This protein binds this small molecule.
Small molecule (SMILES): Fc1ccc([C@@H]2CCNC[C@H]2COc2ccc3c(c2)OCO3)cc1

Binding-site contacts:
Ligand atom OAQ contacts residue VAL411 of chain 1.A at 4.3 Å.
Ligand atom CAU contacts residue PRO221 of chain 1.A at 3.9 Å (hydrophobic).
Ligand atom CAL contacts residue VAL411 of chain 1.A at 3.8 Å (hydrophobic).
Ligand atom CAM contacts residue PHE408 of chain 1.A at 4.5 Å (hydrophobic).
Ligand atom CAC contacts residue PHE100 of chain 1.A at 3.8 Å (hydrophobic).
Ligand atom CAG contacts residue PRO221 of chain 1.A at 3.9 Å (hydrophobic).
Ligand atom CAI contacts residue HEM1 of chain 1.LA at 3.7 Å.
Ligand atom CAJ contacts residue GLU103 of chain 1.A at 3.9 Å.
Ligand atom CAV contacts residue GLU117 of chain 1.A at 4.0 Å.
Ligand atom OAQ contacts residue GLU117 of chain 1.A at 4.0 Å.
Ligand atom NAN contacts residue HEM1 of chain 1.LA at 4.0 Å.
Ligand atom CAL contacts residue PRO221 of chain 1.A at 4.2 Å (hydrophobic).
Ligand atom FAA contacts residue THR239 of chain 1.A at 3.2 Å.
Ligand atom CAG contacts residue VAL411 of chain 1.A at 3.6 Å (hydrophobic).
Ligand atom CAK contacts residue GLU103 of chain 1.A at 4.3 Å.
Ligand atom CAX contacts residue SCN1 of chain 1.MA at 4.1 Å.
Ligand atom CAB contacts residue THR239 of chain 1.A at 4.3 Å.
Ligand atom CAG contacts residue PHE367 of chain 1.A at 3.9 Å (hydrophobic).
Ligand atom CAB contacts residue ARG240 of chain 1.A at 4.2 Å.
Ligand atom CAU contacts residue VAL411 of chain 1.A at 3.9 Å (hydrophobic).
Ligand atom CAH contacts residue GLU117 of chain 1.A at 3.5 Å.
Ligand atom CAR contacts residue THR239 of chain 1.A at 3.8 Å.
Ligand atom OAP contacts residue PRO221 of chain 1.A at 3.5 Å.
Ligand atom NAN contacts residue GLU103 of chain 1.A at 3.2 Å (salt-bridge).
Ligand atom CAE contacts residue SCN1 of chain 1.MA at 4.1 Å.
Ligand atom OAP contacts residue VAL411 of chain 1.A at 3.3 Å (h-bond).
Ligand atom CAE contacts residue ARG240 of chain 1.A at 4.3 Å.
Ligand atom CAT contacts residue SCN1 of chain 1.MA at 4.5 Å.
Ligand atom CAI contacts residue GLU103 of chain 1.A at 3.4 Å.
Ligand atom CAR contacts residue PHE100 of chain 1.A at 4.3 Å (hydrophobic).
Ligand atom CAD contacts residue PHE367 of chain 1.A at 4.0 Å (hydrophobic).
Ligand atom CAJ contacts residue SCN1 of chain 1.MA at 4.4 Å.
Ligand atom CAF contacts residue PHE100 of chain 1.A at 4.1 Å (hydrophobic).

Sequence of chain 1.A:
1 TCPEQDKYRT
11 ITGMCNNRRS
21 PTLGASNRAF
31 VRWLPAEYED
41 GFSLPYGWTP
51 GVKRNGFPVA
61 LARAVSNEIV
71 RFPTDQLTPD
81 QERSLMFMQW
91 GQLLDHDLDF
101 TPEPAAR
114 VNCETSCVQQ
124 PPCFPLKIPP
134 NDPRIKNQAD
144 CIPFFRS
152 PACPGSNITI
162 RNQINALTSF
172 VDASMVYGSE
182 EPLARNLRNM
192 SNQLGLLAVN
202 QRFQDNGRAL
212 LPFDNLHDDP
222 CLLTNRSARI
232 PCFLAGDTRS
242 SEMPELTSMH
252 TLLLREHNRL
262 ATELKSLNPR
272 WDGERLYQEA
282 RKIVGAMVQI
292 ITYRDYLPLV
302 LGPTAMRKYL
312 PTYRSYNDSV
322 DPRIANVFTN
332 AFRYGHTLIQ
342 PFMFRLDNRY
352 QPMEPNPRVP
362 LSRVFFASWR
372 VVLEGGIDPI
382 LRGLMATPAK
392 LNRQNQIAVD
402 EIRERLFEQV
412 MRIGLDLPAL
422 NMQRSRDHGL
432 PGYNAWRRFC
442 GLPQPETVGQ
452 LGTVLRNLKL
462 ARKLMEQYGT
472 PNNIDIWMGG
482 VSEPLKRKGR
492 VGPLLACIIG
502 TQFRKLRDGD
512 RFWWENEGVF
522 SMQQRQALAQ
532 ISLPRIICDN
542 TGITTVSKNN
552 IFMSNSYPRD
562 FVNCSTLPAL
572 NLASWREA